Sequence of chain 1.A:
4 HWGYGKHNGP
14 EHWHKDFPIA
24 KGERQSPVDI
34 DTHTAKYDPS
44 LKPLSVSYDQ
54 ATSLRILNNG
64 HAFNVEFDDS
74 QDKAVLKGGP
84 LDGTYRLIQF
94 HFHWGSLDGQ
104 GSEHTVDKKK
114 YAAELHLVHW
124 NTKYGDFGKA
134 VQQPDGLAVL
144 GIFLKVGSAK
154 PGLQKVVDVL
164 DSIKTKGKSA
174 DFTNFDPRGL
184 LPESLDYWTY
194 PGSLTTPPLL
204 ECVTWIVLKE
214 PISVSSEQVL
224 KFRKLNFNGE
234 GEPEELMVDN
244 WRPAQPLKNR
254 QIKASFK

This protein binds this small molecule.
Small molecule (SMILES): NS(=O)(=O)c1c(F)c(F)c(SCCc2ccccc2)c(F)c1NCc1ccccc1

Binding-site contacts:
Ligand atom S11 contacts residue PHE130 of chain 1.A at 3.4 Å.
Ligand atom N10 contacts residue HIS96 of chain 1.A at 3.1 Å (h-bond).
Ligand atom N10 contacts residue THR198 of chain 1.A at 2.7 Å (h-bond).
Ligand atom C28 contacts residue PRO201 of chain 1.A at 3.4 Å (hydrophobic).
Ligand atom F12 contacts residue LEU197 of chain 1.A at 3.2 Å.
Ligand atom O9 contacts residue ZN1 of chain 1.B at 2.8 Å.
Ligand atom O9 contacts residue HIS119 of chain 1.A at 3.0 Å (h-bond).
Ligand atom C19 contacts residue HIS96 of chain 1.A at 3.2 Å.
Ligand atom F13 contacts residue PHE130 of chain 1.A at 3.3 Å.
Ligand atom C17 contacts residue THR199 of chain 1.A at 3.3 Å.
Ligand atom O8 contacts residue THR198 of chain 1.A at 2.8 Å (h-bond).
Ligand atom F32 contacts residue THR199 of chain 1.A at 3.5 Å.
Ligand atom O8 contacts residue TRP208 of chain 1.A at 3.5 Å.
Ligand atom C15 contacts residue THR199 of chain 1.A at 3.4 Å.
Ligand atom C20 contacts residue HIS96 of chain 1.A at 3.0 Å.
Ligand atom C18 contacts residue HIS64 of chain 1.A at 3.1 Å.
Ligand atom N10 contacts residue HIS119 of chain 1.A at 3.4 Å (h-bond).
Ligand atom N10 contacts residue HIS94 of chain 1.A at 3.2 Å (h-bond).
Ligand atom C5 contacts residue THR199 of chain 1.A at 3.2 Å.
Ligand atom N10 contacts residue ZN1 of chain 1.B at 1.9 Å.
Ligand atom F12 contacts residue VAL142 of chain 1.A at 3.4 Å.
Ligand atom C14 contacts residue HIS94 of chain 1.A at 3.2 Å.
Ligand atom S7 contacts residue ZN1 of chain 1.B at 2.8 Å.
Ligand atom C2 contacts residue LEU197 of chain 1.A at 3.5 Å (hydrophobic).
Ligand atom C3 contacts residue LEU197 of chain 1.A at 3.4 Å (hydrophobic).
Ligand atom O9 contacts residue HIS94 of chain 1.A at 3.4 Å.
Ligand atom C16 contacts residue THR199 of chain 1.A at 3.2 Å.
Ligand atom N25 contacts residue THR199 of chain 1.A at 2.8 Å (h-bond).
Ligand atom F13 contacts residue VAL121 of chain 1.A at 3.2 Å.
Ligand atom F13 contacts residue LEU140 of chain 1.A at 3.2 Å.
Ligand atom C21 contacts residue PHE130 of chain 1.A at 3.3 Å (hydrophobic).
Ligand atom C19 contacts residue TYR7 of chain 1.A at 3.4 Å (hydrophobic).
Ligand atom F13 contacts residue LEU197 of chain 1.A at 3.4 Å.
Ligand atom C29 contacts residue PRO201 of chain 1.A at 3.5 Å (hydrophobic).
Ligand atom C18 contacts residue TYR7 of chain 1.A at 3.0 Å (hydrophobic).
Ligand atom C17 contacts residue HIS64 of chain 1.A at 2.8 Å.
Ligand atom C27 contacts residue PRO201 of chain 1.A at 3.6 Å (hydrophobic).
Ligand atom O8 contacts residue LEU197 of chain 1.A at 3.4 Å.
Ligand atom C20 contacts residue HIS94 of chain 1.A at 3.5 Å.
Ligand atom C19 contacts residue ALA65 of chain 1.A at 3.5 Å (hydrophobic).